This protein binds this small molecule.
Small molecule (SMILES): O=C(O)c1ccccc1O

Binding-site contacts:
Ligand atom O2 contacts residue PHE1009 of chain 1.B at 4.1 Å.
Ligand atom C4 contacts residue GLU802 of chain 1.B at 3.8 Å.
Ligand atom C4 contacts residue PHE914 of chain 1.B at 4.1 Å (hydrophobic).
Ligand atom C1' contacts residue PHE1009 of chain 1.B at 4.0 Å (hydrophobic).
Ligand atom C1' contacts residue THR1010 of chain 1.B at 3.6 Å.
Ligand atom O2' contacts residue ARG880 of chain 1.B at 3.0 Å (salt-bridge).
Ligand atom C6 contacts residue SER876 of chain 1.B at 4.0 Å.
Ligand atom C3 contacts residue PHE914 of chain 1.B at 3.7 Å (hydrophobic).
Ligand atom C2 contacts residue PHE914 of chain 1.B at 3.5 Å (hydrophobic).
Ligand atom C4 contacts residue PHE1009 of chain 1.B at 3.8 Å (hydrophobic).
Ligand atom C2 contacts residue PHE1009 of chain 1.B at 3.6 Å (hydrophobic).
Ligand atom C5 contacts residue SER876 of chain 1.B at 3.8 Å.
Ligand atom C6 contacts residue PHE914 of chain 1.B at 3.9 Å (hydrophobic).
Ligand atom O2' contacts residue PHE914 of chain 1.B at 4.2 Å.
Ligand atom C5 contacts residue VAL1011 of chain 1.B at 3.7 Å (hydrophobic).
Ligand atom O1' contacts residue SER1008 of chain 1.B at 4.2 Å.
Ligand atom O2' contacts residue THR1010 of chain 1.B at 2.7 Å (h-bond).
Ligand atom C3 contacts residue GLU802 of chain 1.B at 3.1 Å.
Ligand atom C5 contacts residue LEU1014 of chain 1.B at 3.7 Å (hydrophobic).
Ligand atom O2 contacts residue PHE914 of chain 1.B at 3.8 Å.
Ligand atom C1 contacts residue PHE914 of chain 1.B at 3.5 Å (hydrophobic).
Ligand atom C6 contacts residue THR1010 of chain 1.B at 3.4 Å.
Ligand atom O1' contacts residue PHE914 of chain 1.B at 3.5 Å.
Ligand atom O1' contacts residue ARG880 of chain 1.B at 2.9 Å (salt-bridge).
Ligand atom O1' contacts residue ALA1079 of chain 1.B at 3.8 Å.
Ligand atom C1 contacts residue PHE1009 of chain 1.B at 3.8 Å (hydrophobic).
Ligand atom O2 contacts residue MOS1 of chain 1.W at 3.7 Å.
Ligand atom O2' contacts residue SER1008 of chain 1.B at 3.8 Å.
Ligand atom O2' contacts residue PHE1009 of chain 1.B at 3.7 Å.
Ligand atom C5 contacts residue PHE1009 of chain 1.B at 4.0 Å (hydrophobic).
Ligand atom C1' contacts residue ARG880 of chain 1.B at 3.4 Å.
Ligand atom C1' contacts residue PHE914 of chain 1.B at 3.6 Å (hydrophobic).
Ligand atom O2 contacts residue ALA1079 of chain 1.B at 3.8 Å.
Ligand atom C4 contacts residue LEU873 of chain 1.B at 3.9 Å (hydrophobic).
Ligand atom C6 contacts residue PHE1009 of chain 1.B at 4.0 Å (hydrophobic).
Ligand atom C1 contacts residue THR1010 of chain 1.B at 4.0 Å.
Ligand atom C6 contacts residue VAL1011 of chain 1.B at 4.2 Å (hydrophobic).
Ligand atom C1' contacts residue SER1008 of chain 1.B at 4.2 Å.
Ligand atom C3 contacts residue PHE1009 of chain 1.B at 3.6 Å (hydrophobic).
Ligand atom C4 contacts residue LEU1014 of chain 1.B at 3.6 Å (hydrophobic).

Sequence of chain 1.B:
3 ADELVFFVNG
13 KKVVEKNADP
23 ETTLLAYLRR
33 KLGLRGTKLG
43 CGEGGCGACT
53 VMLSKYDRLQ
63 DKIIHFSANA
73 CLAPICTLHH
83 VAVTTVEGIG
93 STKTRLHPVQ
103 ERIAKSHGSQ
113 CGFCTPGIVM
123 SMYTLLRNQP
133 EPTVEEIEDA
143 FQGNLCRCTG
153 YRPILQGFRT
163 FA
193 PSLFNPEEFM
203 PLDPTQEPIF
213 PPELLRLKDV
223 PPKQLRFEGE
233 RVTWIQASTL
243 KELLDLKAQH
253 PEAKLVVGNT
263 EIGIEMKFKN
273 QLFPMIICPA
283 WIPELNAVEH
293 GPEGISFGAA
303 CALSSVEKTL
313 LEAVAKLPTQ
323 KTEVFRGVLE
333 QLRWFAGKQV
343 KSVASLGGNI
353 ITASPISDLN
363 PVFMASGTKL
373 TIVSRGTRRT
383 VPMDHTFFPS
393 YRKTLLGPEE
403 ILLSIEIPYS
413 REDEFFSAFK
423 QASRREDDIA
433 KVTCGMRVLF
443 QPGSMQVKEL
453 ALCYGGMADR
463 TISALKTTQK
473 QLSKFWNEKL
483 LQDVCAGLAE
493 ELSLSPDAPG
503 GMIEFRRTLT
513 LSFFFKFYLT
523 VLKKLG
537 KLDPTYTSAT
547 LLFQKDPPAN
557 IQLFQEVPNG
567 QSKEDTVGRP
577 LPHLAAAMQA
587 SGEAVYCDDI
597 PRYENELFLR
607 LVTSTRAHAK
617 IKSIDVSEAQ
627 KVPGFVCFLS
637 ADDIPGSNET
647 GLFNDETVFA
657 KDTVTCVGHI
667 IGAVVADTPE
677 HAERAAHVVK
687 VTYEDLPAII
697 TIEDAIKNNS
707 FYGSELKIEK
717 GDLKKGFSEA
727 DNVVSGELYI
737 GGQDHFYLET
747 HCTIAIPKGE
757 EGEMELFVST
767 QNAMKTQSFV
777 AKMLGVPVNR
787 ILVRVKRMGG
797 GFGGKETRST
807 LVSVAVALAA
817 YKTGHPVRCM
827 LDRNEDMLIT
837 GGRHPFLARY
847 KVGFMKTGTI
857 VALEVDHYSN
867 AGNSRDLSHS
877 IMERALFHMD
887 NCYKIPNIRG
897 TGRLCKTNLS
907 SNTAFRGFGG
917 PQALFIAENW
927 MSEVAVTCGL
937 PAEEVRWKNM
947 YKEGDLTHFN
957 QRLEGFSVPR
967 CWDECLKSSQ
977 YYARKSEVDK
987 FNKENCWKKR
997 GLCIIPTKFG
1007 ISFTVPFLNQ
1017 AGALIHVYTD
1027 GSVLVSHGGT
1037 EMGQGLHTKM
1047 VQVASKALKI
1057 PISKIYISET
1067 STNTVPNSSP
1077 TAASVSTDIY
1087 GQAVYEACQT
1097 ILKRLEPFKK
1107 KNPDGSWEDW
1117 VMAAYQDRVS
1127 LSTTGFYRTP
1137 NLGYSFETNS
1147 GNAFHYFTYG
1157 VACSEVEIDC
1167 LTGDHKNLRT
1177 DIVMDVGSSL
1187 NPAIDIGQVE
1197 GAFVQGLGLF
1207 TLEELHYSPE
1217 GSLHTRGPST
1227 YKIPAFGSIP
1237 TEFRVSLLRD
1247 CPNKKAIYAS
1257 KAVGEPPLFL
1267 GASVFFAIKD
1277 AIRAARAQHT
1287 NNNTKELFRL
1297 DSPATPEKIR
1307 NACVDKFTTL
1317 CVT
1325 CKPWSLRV